Sequence of chain 36.C:
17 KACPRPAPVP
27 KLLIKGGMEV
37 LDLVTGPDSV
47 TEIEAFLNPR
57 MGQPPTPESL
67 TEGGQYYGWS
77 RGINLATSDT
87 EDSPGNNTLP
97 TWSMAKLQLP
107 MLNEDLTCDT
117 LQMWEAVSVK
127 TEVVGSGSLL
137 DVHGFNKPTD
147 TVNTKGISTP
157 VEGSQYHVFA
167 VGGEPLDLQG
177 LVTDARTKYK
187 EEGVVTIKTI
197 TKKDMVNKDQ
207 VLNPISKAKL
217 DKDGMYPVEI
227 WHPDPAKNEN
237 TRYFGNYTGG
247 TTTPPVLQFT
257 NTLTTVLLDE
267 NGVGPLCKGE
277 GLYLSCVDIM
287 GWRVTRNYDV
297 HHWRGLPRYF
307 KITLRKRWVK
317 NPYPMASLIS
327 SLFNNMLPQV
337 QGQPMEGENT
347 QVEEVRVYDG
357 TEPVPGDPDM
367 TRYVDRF

This small molecule binds to this protein.
Small molecule (SMILES): CC(=O)N[C@@H]1[C@@H](O[C@@H]2O[C@H](CO)[C@H](O)[C@H](O[C@]3(C(=O)O)C[C@H](O)[C@@H](NC(C)=O)[C@H]([C@H](O)[C@H](O)CO)O3)[C@H]2O)[C@H](O)[C@@H](CO[C@]2(C(=O)O)C[C@H](O)[C@@H](NC(C)=O)[C@H]([C@H](O)[C@H](O)CO)O2)O[C@H]1O

Binding-site contacts:
Ligand atom O4 contacts residue VAL296 of chain 36.B at 4.0 Å.
Ligand atom C4 contacts residue HIS298 of chain 36.B at 3.4 Å.
Ligand atom O1A contacts residue TYR72 of chain 36.B at 3.4 Å.
Ligand atom C8 contacts residue ARG77 of chain 36.B at 4.3 Å.
Ligand atom C3 contacts residue ARG77 of chain 36.B at 3.9 Å.
Ligand atom C11 contacts residue ASP85 of chain 36.C at 4.0 Å.
Ligand atom O8 contacts residue ARG77 of chain 36.B at 3.4 Å (salt-bridge).
Ligand atom O8 contacts residue TYR72 of chain 36.B at 3.4 Å (h-bond).
Ligand atom C3 contacts residue VAL296 of chain 36.B at 3.5 Å (hydrophobic).
Ligand atom C3 contacts residue HIS298 of chain 36.B at 3.4 Å.
Ligand atom C1 contacts residue TYR72 of chain 36.B at 4.1 Å (hydrophobic).
Ligand atom C5 contacts residue ASN93 of chain 36.B at 4.3 Å.
Ligand atom C5 contacts residue TYR72 of chain 36.B at 3.9 Å (hydrophobic).
Ligand atom C4 contacts residue GLY78 of chain 36.B at 3.6 Å.
Ligand atom C3 contacts residue GLY78 of chain 36.B at 4.1 Å.
Ligand atom C4 contacts residue TYR72 of chain 36.B at 4.1 Å (hydrophobic).
Ligand atom O4 contacts residue HIS298 of chain 36.B at 2.9 Å (h-bond).
Ligand atom O3 contacts residue VAL296 of chain 36.B at 4.0 Å.
Ligand atom C11 contacts residue TYR72 of chain 36.B at 4.0 Å (hydrophobic).
Ligand atom C2 contacts residue GLY78 of chain 36.B at 4.1 Å.
Ligand atom C10 contacts residue TYR72 of chain 36.B at 4.1 Å (hydrophobic).
Ligand atom O1B contacts residue SER89 of chain 36.B at 4.1 Å.
Ligand atom C3 contacts residue GLY78 of chain 36.B at 3.9 Å.
Ligand atom O1B contacts residue TYR72 of chain 36.B at 4.2 Å.
Ligand atom O4 contacts residue GLY78 of chain 36.B at 3.0 Å.
Ligand atom O1B contacts residue ARG77 of chain 36.B at 3.1 Å (salt-bridge).
Ligand atom O1B contacts residue ASN80 of chain 36.B at 4.3 Å.
Ligand atom N5 contacts residue TYR72 of chain 36.B at 3.1 Å (h-bond).
Ligand atom C1 contacts residue ARG77 of chain 36.B at 3.4 Å.
Ligand atom C6 contacts residue ASN93 of chain 36.B at 3.2 Å.
Ligand atom O1A contacts residue ARG77 of chain 36.B at 2.9 Å (salt-bridge).
Ligand atom C6 contacts residue TYR72 of chain 36.B at 4.0 Å (hydrophobic).
Ligand atom C7 contacts residue TYR72 of chain 36.B at 4.3 Å (hydrophobic).
Ligand atom O4 contacts residue THR291 of chain 36.B at 3.1 Å.
Ligand atom O4 contacts residue ASN80 of chain 36.B at 4.2 Å.
Ligand atom O6 contacts residue ASN93 of chain 36.B at 3.2 Å (h-bond).
Ligand atom O4 contacts residue ILE79 of chain 36.B at 3.6 Å (h-bond).
Ligand atom O3 contacts residue GLY78 of chain 36.B at 3.4 Å.
Ligand atom O1A contacts residue GLY78 of chain 36.B at 4.0 Å.
Ligand atom C4 contacts residue ARG77 of chain 36.B at 4.0 Å.

Sequence of chain 36.B:
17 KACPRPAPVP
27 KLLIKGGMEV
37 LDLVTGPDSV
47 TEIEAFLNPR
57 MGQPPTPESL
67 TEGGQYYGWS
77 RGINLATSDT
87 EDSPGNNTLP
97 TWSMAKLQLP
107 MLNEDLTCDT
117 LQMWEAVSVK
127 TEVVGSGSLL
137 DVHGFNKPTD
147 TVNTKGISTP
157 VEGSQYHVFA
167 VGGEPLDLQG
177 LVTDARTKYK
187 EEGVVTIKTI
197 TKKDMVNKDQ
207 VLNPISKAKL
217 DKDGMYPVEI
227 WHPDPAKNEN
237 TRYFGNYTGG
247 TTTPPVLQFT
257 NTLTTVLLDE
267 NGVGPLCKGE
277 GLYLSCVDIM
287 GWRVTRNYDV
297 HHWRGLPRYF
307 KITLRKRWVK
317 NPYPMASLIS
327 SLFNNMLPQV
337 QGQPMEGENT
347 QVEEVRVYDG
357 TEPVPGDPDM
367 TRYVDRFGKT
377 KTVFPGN